Binding-site contacts:
Ligand atom C9 contacts residue ALA44 of chain 1.F at 3.7 Å (hydrophobic).
Ligand atom O5 contacts residue LEU97 of chain 1.F at 2.8 Å (h-bond).
Ligand atom C13 contacts residue THR157 of chain 1.F at 3.5 Å.
Ligand atom O4 contacts residue GLY24 of chain 1.F at 3.4 Å.
Ligand atom C15 contacts residue ASP158 of chain 1.F at 3.7 Å.
Ligand atom C24 contacts residue ASP101 of chain 1.F at 3.8 Å.
Ligand atom C10 contacts residue LEU147 of chain 1.F at 3.7 Å (hydrophobic).
Ligand atom C9 contacts residue VAL94 of chain 1.F at 3.6 Å (hydrophobic).
Ligand atom C25 contacts residue ILE23 of chain 1.F at 3.4 Å (hydrophobic).
Ligand atom O4 contacts residue ILE23 of chain 1.F at 3.8 Å.
Ligand atom C26 contacts residue LYS25 of chain 1.F at 3.8 Å.
Ligand atom C9 contacts residue VAL78 of chain 1.F at 3.8 Å (hydrophobic).
Ligand atom C1 contacts residue ILE23 of chain 1.F at 3.5 Å (hydrophobic).
Ligand atom C14 contacts residue LYS46 of chain 1.F at 3.7 Å.
Ligand atom C3 contacts residue LEU97 of chain 1.F at 3.7 Å (hydrophobic).
Ligand atom C9 contacts residue ASP95 of chain 1.F at 3.9 Å.
Ligand atom C17 contacts residue VAL31 of chain 1.F at 3.8 Å (hydrophobic).
Ligand atom N1 contacts residue ALA44 of chain 1.F at 3.2 Å.
Ligand atom C8 contacts residue ALA44 of chain 1.F at 3.5 Å (hydrophobic).
Ligand atom C8 contacts residue LEU97 of chain 1.F at 3.8 Å (hydrophobic).
Ligand atom C8 contacts residue LEU147 of chain 1.F at 3.4 Å (hydrophobic).
Ligand atom C15 contacts residue LYS46 of chain 1.F at 3.7 Å.
Ligand atom C28 contacts residue ASP101 of chain 1.F at 3.5 Å.
Ligand atom C27 contacts residue THR157 of chain 1.F at 3.5 Å.
Ligand atom O5 contacts residue LEU96 of chain 1.F at 3.4 Å.
Ligand atom C7 contacts residue LEU147 of chain 1.F at 3.3 Å (hydrophobic).
Ligand atom C27 contacts residue ASP144 of chain 1.F at 3.1 Å.
Ligand atom C6 contacts residue ILE23 of chain 1.F at 3.6 Å (hydrophobic).
Ligand atom C20 contacts residue ILE23 of chain 1.F at 3.8 Å (hydrophobic).
Ligand atom C8 contacts residue ASP95 of chain 1.F at 3.8 Å.
Ligand atom N1 contacts residue ASP95 of chain 1.F at 2.8 Å (salt-bridge).
Ligand atom N1 contacts residue LEU147 of chain 1.F at 3.8 Å.
Ligand atom O6 contacts residue ASP144 of chain 1.F at 3.6 Å.
Ligand atom O5 contacts residue LEU147 of chain 1.F at 3.8 Å.
Ligand atom C6 contacts residue LEU147 of chain 1.F at 3.7 Å (hydrophobic).
Ligand atom C28 contacts residue ASP144 of chain 1.F at 3.8 Å.
Ligand atom N4 contacts residue ASP144 of chain 1.F at 3.2 Å (salt-bridge).
Ligand atom C4 contacts residue ILE23 of chain 1.F at 3.5 Å (hydrophobic).
Ligand atom C5 contacts residue ILE23 of chain 1.F at 3.4 Å (hydrophobic).
Ligand atom C4 contacts residue LEU97 of chain 1.F at 3.4 Å (hydrophobic).

A small-molecule ligand and the protein it binds are described below.
Small molecule (SMILES): CN[C@@H]1C[C@H]2O[C@@](C)([C@@H]1OC)n1c3ccccc3c3c4c(c5c6ccccc6n2c5c31)C(=O)NC4

Sequence of chain 1.F:
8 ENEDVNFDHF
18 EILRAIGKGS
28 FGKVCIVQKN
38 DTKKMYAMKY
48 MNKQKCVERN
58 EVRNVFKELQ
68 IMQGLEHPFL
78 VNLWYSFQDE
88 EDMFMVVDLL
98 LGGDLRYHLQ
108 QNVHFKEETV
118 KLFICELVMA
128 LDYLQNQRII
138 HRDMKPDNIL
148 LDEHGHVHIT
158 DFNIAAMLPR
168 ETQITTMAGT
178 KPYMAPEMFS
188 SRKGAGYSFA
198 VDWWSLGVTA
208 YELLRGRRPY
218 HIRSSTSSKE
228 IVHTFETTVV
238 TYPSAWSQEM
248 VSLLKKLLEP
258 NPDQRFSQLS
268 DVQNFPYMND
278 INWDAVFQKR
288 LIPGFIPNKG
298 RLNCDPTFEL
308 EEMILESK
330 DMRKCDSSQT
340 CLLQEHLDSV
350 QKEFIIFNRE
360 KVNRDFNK